Sequence of chain 1.D:
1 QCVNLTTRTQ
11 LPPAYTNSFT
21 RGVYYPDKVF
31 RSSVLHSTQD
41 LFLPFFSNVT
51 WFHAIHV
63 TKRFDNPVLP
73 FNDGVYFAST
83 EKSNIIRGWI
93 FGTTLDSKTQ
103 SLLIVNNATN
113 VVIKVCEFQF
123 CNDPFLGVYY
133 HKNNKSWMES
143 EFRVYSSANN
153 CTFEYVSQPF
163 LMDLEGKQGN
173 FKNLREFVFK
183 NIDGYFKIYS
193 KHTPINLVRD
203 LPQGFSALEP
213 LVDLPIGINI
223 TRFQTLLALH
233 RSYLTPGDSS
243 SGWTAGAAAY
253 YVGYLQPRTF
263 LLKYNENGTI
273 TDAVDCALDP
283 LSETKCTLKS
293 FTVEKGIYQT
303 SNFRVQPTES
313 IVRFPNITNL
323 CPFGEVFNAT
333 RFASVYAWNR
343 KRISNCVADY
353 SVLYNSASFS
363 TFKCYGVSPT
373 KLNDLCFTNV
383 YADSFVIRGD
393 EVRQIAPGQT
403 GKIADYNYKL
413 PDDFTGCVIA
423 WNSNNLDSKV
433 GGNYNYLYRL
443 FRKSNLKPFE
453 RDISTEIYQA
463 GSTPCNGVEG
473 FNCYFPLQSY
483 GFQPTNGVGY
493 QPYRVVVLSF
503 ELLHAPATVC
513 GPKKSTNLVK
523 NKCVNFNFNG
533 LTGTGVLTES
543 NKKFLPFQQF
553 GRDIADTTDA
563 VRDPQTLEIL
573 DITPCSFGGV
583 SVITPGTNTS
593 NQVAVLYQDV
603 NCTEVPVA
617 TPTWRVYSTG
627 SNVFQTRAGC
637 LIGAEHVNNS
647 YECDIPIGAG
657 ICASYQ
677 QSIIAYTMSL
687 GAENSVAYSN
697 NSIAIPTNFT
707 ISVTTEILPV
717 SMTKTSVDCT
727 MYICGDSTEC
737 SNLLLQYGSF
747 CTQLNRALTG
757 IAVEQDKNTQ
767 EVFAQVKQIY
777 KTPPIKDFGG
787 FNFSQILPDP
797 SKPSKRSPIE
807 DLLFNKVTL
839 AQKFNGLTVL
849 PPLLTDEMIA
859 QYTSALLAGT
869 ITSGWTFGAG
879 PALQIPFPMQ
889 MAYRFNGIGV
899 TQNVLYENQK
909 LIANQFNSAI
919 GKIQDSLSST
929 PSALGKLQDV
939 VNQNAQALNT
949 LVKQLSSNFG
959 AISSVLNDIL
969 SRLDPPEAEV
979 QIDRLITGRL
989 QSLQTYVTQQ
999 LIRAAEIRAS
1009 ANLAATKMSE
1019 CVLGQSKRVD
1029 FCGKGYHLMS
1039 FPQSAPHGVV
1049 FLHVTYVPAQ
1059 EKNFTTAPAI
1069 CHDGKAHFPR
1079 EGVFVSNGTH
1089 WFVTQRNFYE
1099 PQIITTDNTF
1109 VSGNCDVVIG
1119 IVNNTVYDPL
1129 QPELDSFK

Sequence of chain 1.C:
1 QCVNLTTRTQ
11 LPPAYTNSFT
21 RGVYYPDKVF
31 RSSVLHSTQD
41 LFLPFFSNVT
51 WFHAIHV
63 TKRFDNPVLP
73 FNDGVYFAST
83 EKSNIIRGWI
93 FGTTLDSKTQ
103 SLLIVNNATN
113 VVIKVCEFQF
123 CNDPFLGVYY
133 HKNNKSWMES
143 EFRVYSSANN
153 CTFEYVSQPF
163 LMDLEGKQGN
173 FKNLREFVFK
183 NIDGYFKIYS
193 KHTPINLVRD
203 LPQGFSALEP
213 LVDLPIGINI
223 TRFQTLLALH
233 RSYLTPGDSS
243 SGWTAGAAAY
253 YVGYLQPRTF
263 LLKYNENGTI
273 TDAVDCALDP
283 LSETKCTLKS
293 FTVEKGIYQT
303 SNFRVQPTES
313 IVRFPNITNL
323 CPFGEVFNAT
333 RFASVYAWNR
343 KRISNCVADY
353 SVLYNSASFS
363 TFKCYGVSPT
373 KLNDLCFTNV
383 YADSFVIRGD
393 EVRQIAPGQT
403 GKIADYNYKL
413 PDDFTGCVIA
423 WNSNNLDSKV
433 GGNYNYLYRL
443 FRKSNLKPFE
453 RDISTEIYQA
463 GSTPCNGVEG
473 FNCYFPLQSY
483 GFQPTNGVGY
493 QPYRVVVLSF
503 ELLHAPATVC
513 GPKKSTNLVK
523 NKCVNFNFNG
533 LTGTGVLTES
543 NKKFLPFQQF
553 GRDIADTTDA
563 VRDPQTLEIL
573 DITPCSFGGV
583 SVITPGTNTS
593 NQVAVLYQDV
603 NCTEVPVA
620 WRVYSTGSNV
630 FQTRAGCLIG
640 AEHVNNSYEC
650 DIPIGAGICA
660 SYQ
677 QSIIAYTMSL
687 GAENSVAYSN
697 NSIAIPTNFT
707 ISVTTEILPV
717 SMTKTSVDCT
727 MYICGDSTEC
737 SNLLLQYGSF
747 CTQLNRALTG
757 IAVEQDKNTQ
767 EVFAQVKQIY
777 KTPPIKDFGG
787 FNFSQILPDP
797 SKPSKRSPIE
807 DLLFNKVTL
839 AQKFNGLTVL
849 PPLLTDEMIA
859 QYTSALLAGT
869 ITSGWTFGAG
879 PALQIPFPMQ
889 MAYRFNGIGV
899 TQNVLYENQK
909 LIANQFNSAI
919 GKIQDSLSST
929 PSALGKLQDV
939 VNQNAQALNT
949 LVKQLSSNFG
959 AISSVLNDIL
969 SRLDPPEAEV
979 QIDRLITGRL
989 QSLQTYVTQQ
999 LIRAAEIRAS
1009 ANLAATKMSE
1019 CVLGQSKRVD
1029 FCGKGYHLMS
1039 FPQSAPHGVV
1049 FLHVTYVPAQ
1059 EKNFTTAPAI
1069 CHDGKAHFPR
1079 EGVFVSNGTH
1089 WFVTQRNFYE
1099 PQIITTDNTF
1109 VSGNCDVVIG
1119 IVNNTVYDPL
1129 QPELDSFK

Binding-site contacts:
Ligand atom O6 contacts residue LYS545 of chain 1.C at 3.3 Å.
Ligand atom C8 contacts residue ASN267 of chain 1.D at 4.2 Å.
Ligand atom O5 contacts residue GLU268 of chain 1.D at 4.3 Å.
Ligand atom O5 contacts residue ASN269 of chain 1.D at 2.4 Å (h-bond).
Ligand atom N2 contacts residue GLU268 of chain 1.D at 3.6 Å.
Ligand atom N2 contacts residue ASN269 of chain 1.D at 2.9 Å (h-bond).
Ligand atom C3 contacts residue ASN269 of chain 1.D at 3.8 Å.
Ligand atom C1 contacts residue GLU268 of chain 1.D at 3.2 Å.
Ligand atom C1 contacts residue ASN269 of chain 1.D at 1.4 Å.
Ligand atom C2 contacts residue ASN269 of chain 1.D at 2.5 Å.
Ligand atom C5 contacts residue ASN269 of chain 1.D at 3.7 Å.
Ligand atom C8 contacts residue ASN269 of chain 1.D at 4.5 Å.
Ligand atom C2 contacts residue GLU268 of chain 1.D at 3.9 Å.
Ligand atom C7 contacts residue ASN269 of chain 1.D at 3.4 Å.
Ligand atom C4 contacts residue ASN269 of chain 1.D at 4.2 Å.
Ligand atom O7 contacts residue ASN269 of chain 1.D at 3.5 Å (h-bond).

The small molecule below binds the protein below.
Small molecule (SMILES): CC(=O)N[C@@H]1[C@@H](O)[C@H](O)[C@@H](CO)O[C@H]1O